Binding-site contacts:
Ligand atom C2 contacts residue ASN47 of chain 21.F at 2.6 Å.
Ligand atom O7 contacts residue ASN47 of chain 21.F at 3.9 Å.
Ligand atom C6 contacts residue ASN47 of chain 21.F at 4.0 Å.
Ligand atom C4 contacts residue ASN47 of chain 21.F at 4.2 Å.
Ligand atom O5 contacts residue ASN47 of chain 21.F at 2.2 Å (h-bond).
Ligand atom C5 contacts residue ASN47 of chain 21.F at 3.4 Å.
Ligand atom C3 contacts residue ASN47 of chain 21.F at 3.9 Å.
Ligand atom C7 contacts residue ASN47 of chain 21.F at 3.8 Å.
Ligand atom N2 contacts residue ASN47 of chain 21.F at 3.2 Å (h-bond).
Ligand atom C1 contacts residue ASN47 of chain 21.F at 1.4 Å.

Sequence of chain 21.F:
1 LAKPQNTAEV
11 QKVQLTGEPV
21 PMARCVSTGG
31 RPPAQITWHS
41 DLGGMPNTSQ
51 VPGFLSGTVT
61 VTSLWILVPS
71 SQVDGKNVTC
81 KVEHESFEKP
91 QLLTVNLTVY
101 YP

A protein and the small-molecule ligand that binds it are described below.
Small molecule (SMILES): CC(=O)N[C@H]1[C@H](O[C@H]2[C@H](O)[C@@H](NC(C)=O)CO[C@@H]2CO)O[C@H](CO)[C@@H](O)[C@@H]1O